This small molecule binds to this protein.
Small molecule (SMILES): CC(=O)N[C@@H]1[C@@H](O)[C@H](O)[C@@H](CO)O[C@H]1O

Sequence of chain 1.A:
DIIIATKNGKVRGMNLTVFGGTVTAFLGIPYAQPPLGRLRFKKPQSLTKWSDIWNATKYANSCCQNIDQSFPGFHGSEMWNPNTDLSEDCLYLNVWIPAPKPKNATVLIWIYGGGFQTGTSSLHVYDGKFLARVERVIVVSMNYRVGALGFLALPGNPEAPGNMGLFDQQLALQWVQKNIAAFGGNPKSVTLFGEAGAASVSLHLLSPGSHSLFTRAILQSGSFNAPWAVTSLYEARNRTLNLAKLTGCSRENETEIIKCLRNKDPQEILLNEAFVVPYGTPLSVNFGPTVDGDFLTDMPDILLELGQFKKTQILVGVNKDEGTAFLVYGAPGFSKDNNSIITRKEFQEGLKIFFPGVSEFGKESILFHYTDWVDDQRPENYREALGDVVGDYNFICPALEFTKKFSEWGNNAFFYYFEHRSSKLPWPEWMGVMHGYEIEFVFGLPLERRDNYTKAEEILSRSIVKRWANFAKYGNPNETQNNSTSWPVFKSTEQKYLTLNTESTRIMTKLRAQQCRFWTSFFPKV

Binding-site contacts:
Ligand atom O7 contacts residue ASN239 of chain 1.A at 4.2 Å.
Ligand atom O6 contacts residue ASN243 of chain 1.A at 3.7 Å.
Ligand atom C8 contacts residue ASN239 of chain 1.A at 3.4 Å.
Ligand atom C6 contacts residue ASN243 of chain 1.A at 3.5 Å.
Ligand atom C1 contacts residue ASN239 of chain 1.A at 1.4 Å.
Ligand atom C1 contacts residue ASN243 of chain 1.A at 3.6 Å.
Ligand atom C3 contacts residue ASN239 of chain 1.A at 3.8 Å.
Ligand atom C7 contacts residue ASN239 of chain 1.A at 3.4 Å.
Ligand atom C5 contacts residue ASN243 of chain 1.A at 3.5 Å.
Ligand atom O5 contacts residue ASN239 of chain 1.A at 2.4 Å (h-bond).
Ligand atom O5 contacts residue ASN243 of chain 1.A at 2.9 Å (h-bond).
Ligand atom C8 contacts residue GLU236 of chain 1.A at 3.7 Å.
Ligand atom C2 contacts residue ASN239 of chain 1.A at 2.4 Å.
Ligand atom N2 contacts residue ASN239 of chain 1.A at 2.9 Å (h-bond).
Ligand atom C5 contacts residue ASN239 of chain 1.A at 3.7 Å.
Ligand atom C4 contacts residue ASN239 of chain 1.A at 4.2 Å.